The protein below binds the small molecule below.
Small molecule (SMILES): CC(=O)N[C@@H]1[C@@H](O)[C@H](O)[C@@H](CO)O[C@H]1O

Sequence of chain 1.A:
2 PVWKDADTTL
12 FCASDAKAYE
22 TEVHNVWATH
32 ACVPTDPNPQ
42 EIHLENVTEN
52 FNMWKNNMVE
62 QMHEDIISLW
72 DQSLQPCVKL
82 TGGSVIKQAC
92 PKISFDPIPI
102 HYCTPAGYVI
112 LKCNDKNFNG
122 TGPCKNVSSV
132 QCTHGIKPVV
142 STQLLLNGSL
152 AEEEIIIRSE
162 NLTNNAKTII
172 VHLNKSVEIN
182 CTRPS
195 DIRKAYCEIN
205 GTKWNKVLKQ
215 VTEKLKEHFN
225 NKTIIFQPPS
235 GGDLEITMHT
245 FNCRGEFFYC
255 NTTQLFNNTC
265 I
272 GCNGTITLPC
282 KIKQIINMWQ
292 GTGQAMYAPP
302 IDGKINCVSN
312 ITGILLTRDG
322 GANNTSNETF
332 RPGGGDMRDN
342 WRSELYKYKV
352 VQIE

Binding-site contacts:
Ligand atom C8 contacts residue MET242 of chain 1.A at 4.2 Å (hydrophobic).
Ligand atom C8 contacts residue THR241 of chain 1.A at 3.7 Å.
Ligand atom C5 contacts residue THR257 of chain 1.A at 4.0 Å.
Ligand atom C4 contacts residue ASN255 of chain 1.A at 4.2 Å.
Ligand atom C3 contacts residue ASN255 of chain 1.A at 3.8 Å.
Ligand atom C1 contacts residue ASN255 of chain 1.A at 1.4 Å.
Ligand atom O7 contacts residue ASN255 of chain 1.A at 4.3 Å.
Ligand atom C7 contacts residue ASN255 of chain 1.A at 3.9 Å.
Ligand atom C1 contacts residue THR257 of chain 1.A at 3.4 Å.
Ligand atom O5 contacts residue THR257 of chain 1.A at 3.8 Å.
Ligand atom C5 contacts residue ASN255 of chain 1.A at 3.6 Å.
Ligand atom C2 contacts residue THR257 of chain 1.A at 4.4 Å.
Ligand atom C2 contacts residue ASN255 of chain 1.A at 2.5 Å.
Ligand atom O5 contacts residue ASN255 of chain 1.A at 2.3 Å (h-bond).
Ligand atom N2 contacts residue ASN255 of chain 1.A at 3.0 Å (h-bond).